Sequence of chain 1.C:
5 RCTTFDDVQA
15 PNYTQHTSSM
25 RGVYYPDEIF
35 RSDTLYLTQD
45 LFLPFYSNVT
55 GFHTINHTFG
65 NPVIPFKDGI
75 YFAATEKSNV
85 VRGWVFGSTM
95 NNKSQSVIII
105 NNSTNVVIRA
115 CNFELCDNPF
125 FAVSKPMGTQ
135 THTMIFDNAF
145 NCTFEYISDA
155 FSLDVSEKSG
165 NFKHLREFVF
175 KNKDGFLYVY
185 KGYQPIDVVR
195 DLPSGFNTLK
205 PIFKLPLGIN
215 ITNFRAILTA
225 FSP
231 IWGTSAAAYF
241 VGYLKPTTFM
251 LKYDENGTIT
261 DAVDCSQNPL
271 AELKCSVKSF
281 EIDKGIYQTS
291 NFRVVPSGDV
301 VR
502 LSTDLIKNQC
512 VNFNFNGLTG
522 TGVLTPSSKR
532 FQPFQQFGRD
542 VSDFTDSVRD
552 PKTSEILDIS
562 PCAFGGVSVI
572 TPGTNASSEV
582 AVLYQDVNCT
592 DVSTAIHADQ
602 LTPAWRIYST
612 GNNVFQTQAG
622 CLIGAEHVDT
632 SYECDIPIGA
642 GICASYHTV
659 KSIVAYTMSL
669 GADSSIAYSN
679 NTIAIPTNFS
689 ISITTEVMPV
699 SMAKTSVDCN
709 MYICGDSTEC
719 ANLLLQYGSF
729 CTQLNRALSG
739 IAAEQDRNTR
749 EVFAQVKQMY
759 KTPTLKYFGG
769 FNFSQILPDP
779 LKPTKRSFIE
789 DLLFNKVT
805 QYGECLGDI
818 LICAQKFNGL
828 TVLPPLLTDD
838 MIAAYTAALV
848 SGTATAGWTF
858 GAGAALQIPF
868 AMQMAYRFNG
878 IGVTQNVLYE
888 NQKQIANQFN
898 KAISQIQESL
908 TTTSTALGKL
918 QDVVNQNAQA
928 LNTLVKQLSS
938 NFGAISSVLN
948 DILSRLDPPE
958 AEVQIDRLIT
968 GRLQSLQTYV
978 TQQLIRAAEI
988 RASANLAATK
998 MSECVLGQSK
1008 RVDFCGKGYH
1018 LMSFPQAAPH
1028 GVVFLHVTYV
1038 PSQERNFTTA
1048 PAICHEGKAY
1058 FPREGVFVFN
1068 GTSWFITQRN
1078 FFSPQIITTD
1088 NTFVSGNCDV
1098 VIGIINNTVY

Binding-site contacts:
Ligand atom O7 contacts residue ASN1103 of chain 1.C at 3.5 Å (h-bond).
Ligand atom O5 contacts residue ASN1103 of chain 1.C at 2.4 Å (h-bond).
Ligand atom N2 contacts residue ASN1103 of chain 1.C at 2.9 Å (h-bond).
Ligand atom C4 contacts residue ASN1103 of chain 1.C at 4.2 Å.
Ligand atom C1 contacts residue ASN1103 of chain 1.C at 1.4 Å.
Ligand atom C7 contacts residue ASN1103 of chain 1.C at 3.4 Å.
Ligand atom C8 contacts residue ASN1103 of chain 1.C at 4.5 Å.
Ligand atom C2 contacts residue ASN1103 of chain 1.C at 2.5 Å.
Ligand atom C3 contacts residue ASN1103 of chain 1.C at 3.8 Å.
Ligand atom C5 contacts residue ASN1103 of chain 1.C at 3.7 Å.

This small molecule binds to this protein.
Small molecule (SMILES): CC(=O)N[C@@H]1[C@@H](O)[C@H](O)[C@@H](CO)O[C@H]1O